Binding-site contacts:
Ligand atom CA contacts residue ASP35 of chain 3.A at 4.0 Å.
Ligand atom CA contacts residue LYS59 of chain 1.A at 4.3 Å.
Ligand atom OXT contacts residue THR50 of chain 3.A at 4.1 Å.
Ligand atom C contacts residue PRO52 of chain 1.A at 4.5 Å (hydrophobic).
Ligand atom OXT contacts residue PRO51 of chain 3.A at 3.6 Å.
Ligand atom N contacts residue ASP35 of chain 3.A at 3.4 Å (salt-bridge).
Ligand atom N contacts residue PHE39 of chain 3.A at 4.3 Å.
Ligand atom N contacts residue LEU31 of chain 3.A at 4.3 Å.
Ligand atom OXT contacts residue GLY1 of chain 3.E at 4.0 Å.
Ligand atom N contacts residue THR50 of chain 3.A at 4.1 Å.

This small molecule binds to this protein.
Small molecule (SMILES): NCC(=O)O

Sequence of chain 3.A:
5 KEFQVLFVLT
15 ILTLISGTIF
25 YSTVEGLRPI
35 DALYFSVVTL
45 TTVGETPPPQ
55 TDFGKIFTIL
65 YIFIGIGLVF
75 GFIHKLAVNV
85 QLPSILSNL

Sequence of chain 1.A:
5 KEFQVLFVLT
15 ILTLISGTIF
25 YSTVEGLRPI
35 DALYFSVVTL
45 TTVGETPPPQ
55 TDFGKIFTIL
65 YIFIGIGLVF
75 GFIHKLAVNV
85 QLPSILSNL